Sequence of chain 1.A:
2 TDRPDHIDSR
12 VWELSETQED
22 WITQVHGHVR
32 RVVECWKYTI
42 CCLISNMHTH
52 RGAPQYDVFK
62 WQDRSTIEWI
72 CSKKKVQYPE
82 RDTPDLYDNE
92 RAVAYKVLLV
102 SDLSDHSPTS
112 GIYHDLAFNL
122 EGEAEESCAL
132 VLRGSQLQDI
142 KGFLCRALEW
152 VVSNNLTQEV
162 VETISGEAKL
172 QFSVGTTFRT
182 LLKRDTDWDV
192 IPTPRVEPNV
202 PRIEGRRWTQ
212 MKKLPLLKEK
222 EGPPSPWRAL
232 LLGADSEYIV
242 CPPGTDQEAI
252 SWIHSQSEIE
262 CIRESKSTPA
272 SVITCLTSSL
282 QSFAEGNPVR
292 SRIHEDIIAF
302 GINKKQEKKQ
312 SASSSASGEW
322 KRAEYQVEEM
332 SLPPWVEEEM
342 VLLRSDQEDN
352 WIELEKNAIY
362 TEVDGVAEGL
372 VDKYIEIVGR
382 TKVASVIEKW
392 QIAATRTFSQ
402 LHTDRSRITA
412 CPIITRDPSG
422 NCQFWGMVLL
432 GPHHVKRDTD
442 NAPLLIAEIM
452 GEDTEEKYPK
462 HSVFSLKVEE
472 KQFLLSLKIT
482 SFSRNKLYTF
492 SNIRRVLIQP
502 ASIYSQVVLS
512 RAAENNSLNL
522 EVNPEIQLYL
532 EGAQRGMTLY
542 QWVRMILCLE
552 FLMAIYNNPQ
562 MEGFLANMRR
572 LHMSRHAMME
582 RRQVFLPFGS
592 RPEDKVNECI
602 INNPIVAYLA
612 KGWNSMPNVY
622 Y

The small molecule below binds the protein below.
Small molecule (SMILES): Nc1ccn([C@@H]2O[C@H](CO[P](=O)(O)O[C@H]3[C@@H](O)[C@H](n4cnc5c(=O)nc(N)[nH]c54)O[C@@H]3CO[P](=O)(O)O[C@H]3[C@@H](O)[C@H](n4ccc(=O)[nH]c4=O)O[C@@H]3CO[P](=O)(O)O[C@H]3[C@@H](O)[C@H](n4ccc(=O)[nH]c4=O)O[C@@H]3COP(=O)=O)[C@@H](O[P](=O)(O)OC[C@H]3O[C@@H](n4ccc(=O)[nH]c4=O)[C@H](O)[C@@H]3O)[C@H]2O)c(=O)n1

Sequence of chain 1.B:
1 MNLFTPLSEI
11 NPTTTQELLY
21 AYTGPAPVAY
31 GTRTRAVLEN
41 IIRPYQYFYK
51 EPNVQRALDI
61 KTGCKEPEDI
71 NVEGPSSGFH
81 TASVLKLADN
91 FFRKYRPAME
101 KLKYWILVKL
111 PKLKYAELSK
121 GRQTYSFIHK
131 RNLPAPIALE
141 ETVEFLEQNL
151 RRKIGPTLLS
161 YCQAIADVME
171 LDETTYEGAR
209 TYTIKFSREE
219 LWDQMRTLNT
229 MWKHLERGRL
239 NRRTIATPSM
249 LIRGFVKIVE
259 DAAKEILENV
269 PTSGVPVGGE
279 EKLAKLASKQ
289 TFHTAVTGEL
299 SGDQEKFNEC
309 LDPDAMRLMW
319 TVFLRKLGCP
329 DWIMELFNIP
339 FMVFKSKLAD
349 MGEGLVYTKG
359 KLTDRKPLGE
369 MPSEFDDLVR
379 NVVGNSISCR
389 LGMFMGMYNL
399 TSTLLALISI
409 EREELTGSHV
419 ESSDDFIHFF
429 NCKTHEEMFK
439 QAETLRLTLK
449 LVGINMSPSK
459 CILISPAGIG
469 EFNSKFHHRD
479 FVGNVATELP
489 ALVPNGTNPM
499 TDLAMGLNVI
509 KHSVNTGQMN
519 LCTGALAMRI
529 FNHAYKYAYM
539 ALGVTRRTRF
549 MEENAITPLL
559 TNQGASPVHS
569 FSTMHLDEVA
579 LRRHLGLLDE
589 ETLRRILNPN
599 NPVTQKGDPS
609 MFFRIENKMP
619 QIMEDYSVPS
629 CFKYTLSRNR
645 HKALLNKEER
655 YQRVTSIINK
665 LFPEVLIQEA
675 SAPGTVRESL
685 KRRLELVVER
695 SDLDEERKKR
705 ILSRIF

Binding-site contacts:
Ligand atom O3' contacts residue GLU389 of chain 1.A at 2.9 Å (salt-bridge).
Ligand atom O2 contacts residue GLN248 of chain 1.A at 3.1 Å (h-bond).
Ligand atom N3 contacts residue GLN424 of chain 1.A at 3.3 Å (h-bond).
Ligand atom O2 contacts residue GLY287 of chain 1.A at 3.4 Å (h-bond).
Ligand atom C2 contacts residue GLY287 of chain 1.A at 3.3 Å.
Ligand atom C2 contacts residue ARG417 of chain 1.A at 3.3 Å.
Ligand atom O2 contacts residue HIS531 of chain 1.B at 2.5 Å (h-bond).
Ligand atom O2' contacts residue VAL542 of chain 1.B at 3.0 Å (h-bond).
Ligand atom O2' contacts residue ASP247 of chain 1.A at 3.5 Å (salt-bridge).
Ligand atom OP1 contacts residue ARG544 of chain 1.B at 2.5 Å (salt-bridge).
Ligand atom C6 contacts residue TYR535 of chain 1.B at 3.5 Å (hydrophobic).
Ligand atom O2 contacts residue ARG495 of chain 1.A at 2.8 Å (salt-bridge).
Ligand atom O2' contacts residue ARG495 of chain 1.A at 3.4 Å (salt-bridge).
Ligand atom N3 contacts residue GLY287 of chain 1.A at 3.3 Å.
Ligand atom O4 contacts residue ASP350 of chain 1.A at 3.2 Å (salt-bridge).
Ligand atom O4 contacts residue ASP418 of chain 1.A at 3.3 Å.
Ligand atom O2 contacts residue THR416 of chain 1.A at 3.2 Å.
Ligand atom N4 contacts residue GLN392 of chain 1.A at 3.1 Å (h-bond).
Ligand atom O2' contacts residue TRP352 of chain 1.A at 2.4 Å (h-bond).
Ligand atom N3 contacts residue TRP352 of chain 1.A at 3.2 Å.
Ligand atom N3 contacts residue ARG417 of chain 1.A at 3.4 Å (salt-bridge).
Ligand atom C4 contacts residue GLN392 of chain 1.A at 3.3 Å.
Ligand atom C1' contacts residue ARG417 of chain 1.A at 3.4 Å.
Ligand atom O2' contacts residue GLY541 of chain 1.B at 3.2 Å.
Ligand atom N3 contacts residue GLN392 of chain 1.A at 3.1 Å (h-bond).
Ligand atom C2 contacts residue TRP352 of chain 1.A at 3.4 Å (hydrophobic).
Ligand atom C8 contacts residue VAL542 of chain 1.B at 3.4 Å (hydrophobic).
Ligand atom OP1 contacts residue ILE393 of chain 1.A at 3.3 Å.
Ligand atom O4' contacts residue ARG417 of chain 1.A at 2.9 Å (salt-bridge).
Ligand atom N4 contacts residue THR396 of chain 1.A at 3.1 Å.
Ligand atom O2 contacts residue TRP352 of chain 1.A at 3.4 Å.
Ligand atom C5' contacts residue ASP247 of chain 1.A at 3.4 Å.
Ligand atom N2 contacts residue ARG417 of chain 1.A at 3.5 Å.
Ligand atom O2 contacts residue PRO289 of chain 1.A at 3.5 Å.
Ligand atom O4' contacts residue LEU540 of chain 1.B at 3.5 Å.
Ligand atom O2' contacts residue ARG397 of chain 1.A at 2.7 Å (salt-bridge).
Ligand atom N3 contacts residue ARG417 of chain 1.A at 3.1 Å (salt-bridge).
Ligand atom O3' contacts residue ARG495 of chain 1.A at 3.2 Å (salt-bridge).
Ligand atom C5' contacts residue GLU354 of chain 1.A at 3.3 Å.
Ligand atom O2' contacts residue GLU389 of chain 1.A at 2.8 Å (salt-bridge).